The protein below binds the small molecule below.
Small molecule (SMILES): OC[C@@H](O)[C@@H](O)CO

Sequence of chain 1.C:
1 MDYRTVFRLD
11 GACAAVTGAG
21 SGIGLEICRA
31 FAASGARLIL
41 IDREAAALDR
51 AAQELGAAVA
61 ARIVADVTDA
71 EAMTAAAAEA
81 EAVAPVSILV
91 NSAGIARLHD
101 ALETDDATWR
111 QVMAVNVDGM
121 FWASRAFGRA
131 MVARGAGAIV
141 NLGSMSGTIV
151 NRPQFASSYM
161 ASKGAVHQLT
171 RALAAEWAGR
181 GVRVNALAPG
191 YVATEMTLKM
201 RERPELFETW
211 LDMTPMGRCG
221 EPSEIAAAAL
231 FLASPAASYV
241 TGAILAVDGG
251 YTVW

Binding-site contacts:
Ligand atom OAH contacts residue NAD1 of chain 1.J at 2.8 Å (h-bond).
Ligand atom OAB contacts residue MET160 of chain 1.C at 4.4 Å.
Ligand atom CAE contacts residue TYR159 of chain 1.C at 4.4 Å (hydrophobic).
Ligand atom OAF contacts residue SER146 of chain 1.C at 4.5 Å.
Ligand atom CAG contacts residue NAD1 of chain 1.J at 3.6 Å.
Ligand atom CAA contacts residue GLN154 of chain 1.C at 3.4 Å.
Ligand atom OAD contacts residue MET200 of chain 1.C at 3.4 Å (h-bond).
Ligand atom CAC contacts residue GLN154 of chain 1.C at 4.0 Å.
Ligand atom OAB contacts residue ALA156 of chain 1.C at 3.7 Å.
Ligand atom OAH contacts residue THR197 of chain 1.C at 2.7 Å (h-bond).
Ligand atom CAG contacts residue MET196 of chain 1.C at 3.5 Å (hydrophobic).
Ligand atom CAA contacts residue TYR159 of chain 1.C at 4.4 Å (hydrophobic).
Ligand atom OAB contacts residue TYR159 of chain 1.C at 4.4 Å.
Ligand atom OAF contacts residue MET196 of chain 1.C at 4.5 Å.
Ligand atom OAD contacts residue GLN154 of chain 1.C at 3.3 Å (h-bond).
Ligand atom OAD contacts residue TRP210 of chain 1.C at 3.7 Å.
Ligand atom OAF contacts residue TYR159 of chain 1.C at 3.0 Å.
Ligand atom OAH contacts residue TYR191 of chain 1.C at 4.2 Å.
Ligand atom OAB contacts residue GLN154 of chain 1.C at 3.9 Å.
Ligand atom CAG contacts residue THR197 of chain 1.C at 3.9 Å.
Ligand atom CAE contacts residue TYR191 of chain 1.C at 4.3 Å (hydrophobic).
Ligand atom CAA contacts residue ASN151 of chain 1.C at 3.8 Å.
Ligand atom OAH contacts residue MET196 of chain 1.C at 4.1 Å.
Ligand atom OAB contacts residue LEU98 of chain 1.C at 3.8 Å.
Ligand atom OAF contacts residue ALA96 of chain 1.C at 4.3 Å.
Ligand atom CAC contacts residue MET200 of chain 1.C at 4.2 Å (hydrophobic).
Ligand atom CAE contacts residue NAD1 of chain 1.J at 4.3 Å.
Ligand atom OAD contacts residue TYR191 of chain 1.C at 3.8 Å.